Sequence of chain 2.B:
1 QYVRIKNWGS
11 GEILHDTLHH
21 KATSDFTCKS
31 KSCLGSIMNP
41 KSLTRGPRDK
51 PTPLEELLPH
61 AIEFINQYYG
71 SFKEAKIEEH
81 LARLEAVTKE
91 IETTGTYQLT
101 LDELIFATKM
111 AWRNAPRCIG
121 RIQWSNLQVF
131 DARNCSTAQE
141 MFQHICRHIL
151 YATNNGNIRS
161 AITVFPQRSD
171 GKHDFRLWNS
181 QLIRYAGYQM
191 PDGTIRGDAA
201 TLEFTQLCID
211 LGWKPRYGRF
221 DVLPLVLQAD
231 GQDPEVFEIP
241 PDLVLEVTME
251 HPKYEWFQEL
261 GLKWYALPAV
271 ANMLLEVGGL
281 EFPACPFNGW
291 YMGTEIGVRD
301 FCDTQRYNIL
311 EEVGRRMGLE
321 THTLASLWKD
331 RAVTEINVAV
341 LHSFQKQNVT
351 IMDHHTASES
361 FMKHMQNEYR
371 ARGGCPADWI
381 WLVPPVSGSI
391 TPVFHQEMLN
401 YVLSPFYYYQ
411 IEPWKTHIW

This small molecule binds to this protein.
Small molecule (SMILES): [H]/N=C(/C)NCc1cccc(CN)c1

Binding-site contacts:
Ligand atom C3 contacts residue VAL270 of chain 2.B at 3.9 Å (hydrophobic).
Ligand atom N8 contacts residue GLU295 of chain 2.B at 3.0 Å (salt-bridge).
Ligand atom C2 contacts residue VAL270 of chain 2.B at 3.5 Å (hydrophobic).
Ligand atom N13 contacts residue HEM1 of chain 2.H at 2.6 Å (h-bond).
Ligand atom C12 contacts residue HEM1 of chain 2.H at 3.2 Å.
Ligand atom C4 contacts residue GLN181 of chain 2.B at 3.3 Å.
Ligand atom N11 contacts residue GLU295 of chain 2.B at 2.7 Å (salt-bridge).
Ligand atom C9 contacts residue GLU295 of chain 2.B at 3.5 Å.
Ligand atom N11 contacts residue HEM1 of chain 2.H at 3.4 Å.
Ligand atom C10 contacts residue GLY289 of chain 2.B at 3.9 Å.
Ligand atom C7 contacts residue GLU295 of chain 2.B at 3.9 Å.
Ligand atom C4 contacts residue VAL270 of chain 2.B at 4.4 Å (hydrophobic).
Ligand atom N13 contacts residue TRP381 of chain 2.B at 4.1 Å.
Ligand atom C5 contacts residue GLN181 of chain 2.B at 3.4 Å.
Ligand atom N11 contacts residue TYR291 of chain 2.B at 4.0 Å.
Ligand atom C6 contacts residue GLU295 of chain 2.B at 3.9 Å.
Ligand atom C6 contacts residue VAL270 of chain 2.B at 4.2 Å (hydrophobic).
Ligand atom N8 contacts residue PRO268 of chain 2.B at 4.2 Å.
Ligand atom C9 contacts residue HEM1 of chain 2.H at 3.8 Å.
Ligand atom C1 contacts residue HEM1 of chain 2.H at 3.9 Å.
Ligand atom C10 contacts residue TRP290 of chain 2.B at 4.3 Å (hydrophobic).
Ligand atom C6 contacts residue PRO268 of chain 2.B at 4.0 Å (hydrophobic).
Ligand atom C9 contacts residue TRP290 of chain 2.B at 4.0 Å (hydrophobic).
Ligand atom C3 contacts residue HEM1 of chain 2.H at 3.9 Å.
Ligand atom C9 contacts residue PRO268 of chain 2.B at 3.9 Å (hydrophobic).
Ligand atom C7 contacts residue HEM1 of chain 2.H at 3.7 Å.
Ligand atom N8 contacts residue HEM1 of chain 2.H at 3.8 Å.
Ligand atom C1 contacts residue GLU295 of chain 2.B at 3.9 Å.
Ligand atom C2 contacts residue HEM1 of chain 2.H at 3.6 Å.
Ligand atom N11 contacts residue TRP290 of chain 2.B at 2.9 Å (h-bond).
Ligand atom N11 contacts residue PRO268 of chain 2.B at 3.7 Å.
Ligand atom C1 contacts residue VAL270 of chain 2.B at 3.7 Å (hydrophobic).
Ligand atom C7 contacts residue VAL270 of chain 2.B at 4.1 Å (hydrophobic).
Ligand atom C10 contacts residue HEM1 of chain 2.H at 3.5 Å.
Ligand atom C10 contacts residue PRO268 of chain 2.B at 4.0 Å (hydrophobic).